Sequence of chain 1.B:
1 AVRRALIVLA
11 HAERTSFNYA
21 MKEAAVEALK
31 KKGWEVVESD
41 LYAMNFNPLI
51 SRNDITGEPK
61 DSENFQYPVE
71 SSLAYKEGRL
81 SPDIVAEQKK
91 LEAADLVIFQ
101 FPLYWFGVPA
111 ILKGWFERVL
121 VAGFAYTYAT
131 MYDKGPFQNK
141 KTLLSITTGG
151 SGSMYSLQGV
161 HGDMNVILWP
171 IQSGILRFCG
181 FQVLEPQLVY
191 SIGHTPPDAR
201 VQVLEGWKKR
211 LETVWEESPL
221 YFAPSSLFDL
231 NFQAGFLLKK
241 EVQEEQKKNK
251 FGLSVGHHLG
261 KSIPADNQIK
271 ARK

Binding-site contacts:
Ligand atom CC4 contacts residue GLY149 of chain 1.B at 3.6 Å.
Ligand atom CC6 contacts residue HIS194 of chain 1.B at 4.2 Å.
Ligand atom CD4 contacts residue HIS194 of chain 1.B at 4.1 Å.
Ligand atom CD4 contacts residue GLY193 of chain 1.B at 3.7 Å.
Ligand atom CB4 contacts residue MET154 of chain 1.B at 4.2 Å (hydrophobic).
Ligand atom CB3 contacts residue MET154 of chain 1.B at 4.2 Å (hydrophobic).
Ligand atom NC contacts residue HIS194 of chain 1.B at 3.9 Å.
Ligand atom O1B contacts residue HIS194 of chain 1.B at 3.6 Å.
Ligand atom NC3 contacts residue GLY150 of chain 1.B at 3.8 Å.
Ligand atom CD5 contacts residue GLY193 of chain 1.B at 4.2 Å.
Ligand atom CL contacts residue DQN1 of chain 1.H at 3.0 Å.
Ligand atom CC2 contacts residue GLY149 of chain 1.B at 3.9 Å.
Ligand atom NC5 contacts residue GLY149 of chain 1.B at 4.4 Å.
Ligand atom NC5 contacts residue HIS194 of chain 1.B at 4.0 Å.
Ligand atom O3D contacts residue FAD1 of chain 1.F at 3.4 Å (h-bond).
Ligand atom CL contacts residue MET154 of chain 1.B at 4.4 Å.
Ligand atom O2D contacts residue GLY149 of chain 1.B at 4.0 Å.
Ligand atom NC3 contacts residue DQN1 of chain 1.H at 3.3 Å.
Ligand atom NC3 contacts residue GLY149 of chain 1.B at 3.3 Å.
Ligand atom SD contacts residue FAD1 of chain 1.F at 3.7 Å.
Ligand atom ND contacts residue GLY149 of chain 1.B at 3.8 Å.
Ligand atom CD3 contacts residue GLY193 of chain 1.B at 4.5 Å.
Ligand atom CC2 contacts residue GLY150 of chain 1.B at 4.0 Å.
Ligand atom CL contacts residue GLY149 of chain 1.B at 4.5 Å.
Ligand atom CL contacts residue HIS161 of chain 1.B at 4.4 Å.
Ligand atom CC2 contacts residue DQN1 of chain 1.H at 3.5 Å.
Ligand atom CD3 contacts residue HIS194 of chain 1.B at 3.8 Å.
Ligand atom CL contacts residue GLY150 of chain 1.B at 3.8 Å.
Ligand atom O2D contacts residue FAD1 of chain 1.F at 2.8 Å (h-bond).
Ligand atom CC4 contacts residue DQN1 of chain 1.H at 4.5 Å.

This protein binds this small molecule.
Small molecule (SMILES): Nc1c(S(=O)(=O)O)cc(Nc2ccc(Nc3nc(Cl)nc(Nc4ccccc4S(=O)(=O)O)n3)c(S(=O)(=O)O)c2)c2c1C(=O)c1ccccc1C2=O